The protein below binds the small molecule below.
Small molecule (SMILES): C[C@@H](O)[C@H](NC(=O)[C@H](Cc1ccc(O)cc1)NC(=O)[C@H](CO)NC(=O)[C@@H](N)CC(=O)O)C(=O)N[C@@H](CS)C(=O)O

Sequence of chain 3.C:
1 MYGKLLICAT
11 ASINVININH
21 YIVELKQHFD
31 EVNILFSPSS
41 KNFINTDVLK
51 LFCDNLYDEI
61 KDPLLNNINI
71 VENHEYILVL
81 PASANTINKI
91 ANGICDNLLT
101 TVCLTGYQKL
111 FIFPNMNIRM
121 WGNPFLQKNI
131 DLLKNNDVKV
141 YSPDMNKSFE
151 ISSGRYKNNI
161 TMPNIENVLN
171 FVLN

Binding-site contacts:
Ligand atom SG contacts residue FMN1 of chain 3.I at 3.3 Å.
Ligand atom O contacts residue ILE151 of chain 3.A at 3.7 Å.
Ligand atom CB contacts residue ILE68 of chain 1.A at 3.4 Å (hydrophobic).
Ligand atom OG1 contacts residue SER148 of chain 3.A at 2.6 Å (h-bond).
Ligand atom CB contacts residue ASN14 of chain 3.A at 3.6 Å.
Ligand atom C contacts residue PHE149 of chain 3.A at 3.6 Å (hydrophobic).
Ligand atom CE1 contacts residue ASN19 of chain 3.C at 3.4 Å.
Ligand atom O contacts residue ILE151 of chain 3.A at 2.7 Å (h-bond).
Ligand atom OG contacts residue THR161 of chain 3.A at 3.3 Å.
Ligand atom CE1 contacts residue ASN17 of chain 3.A at 3.6 Å.
Ligand atom OG1 contacts residue ILE160 of chain 3.A at 3.7 Å.
Ligand atom CB contacts residue ASN117 of chain 3.A at 3.4 Å.
Ligand atom C contacts residue SER152 of chain 3.A at 3.3 Å.
Ligand atom C contacts residue ASN14 of chain 3.A at 3.7 Å.
Ligand atom CB contacts residue SER148 of chain 3.A at 3.5 Å.
Ligand atom O contacts residue GLU150 of chain 3.A at 2.8 Å.
Ligand atom C contacts residue ASN117 of chain 3.A at 3.5 Å.
Ligand atom CA contacts residue ASN117 of chain 3.A at 3.4 Å.
Ligand atom O contacts residue ASN14 of chain 3.A at 3.0 Å (h-bond).
Ligand atom N contacts residue ASN117 of chain 3.A at 2.8 Å (h-bond).
Ligand atom OXT contacts residue ILE68 of chain 1.A at 3.6 Å.
Ligand atom O contacts residue PHE149 of chain 3.A at 3.0 Å (h-bond).
Ligand atom OG contacts residue MET162 of chain 3.A at 2.9 Å (h-bond).
Ligand atom CZ contacts residue ASN19 of chain 3.C at 3.5 Å.
Ligand atom CG2 contacts residue ASN159 of chain 3.A at 3.4 Å.
Ligand atom O contacts residue SER148 of chain 3.A at 3.6 Å.
Ligand atom N contacts residue HIS20 of chain 3.C at 3.7 Å.
Ligand atom CB contacts residue THR161 of chain 3.A at 3.7 Å.
Ligand atom OD2 contacts residue TYR156 of chain 3.A at 2.7 Å (h-bond).
Ligand atom O contacts residue SER152 of chain 3.A at 2.2 Å (h-bond).
Ligand atom OH contacts residue ASN19 of chain 3.C at 2.7 Å (h-bond).
Ligand atom O contacts residue PHE149 of chain 3.A at 3.6 Å (h-bond).
Ligand atom CE2 contacts residue PHE52 of chain 3.C at 3.6 Å (hydrophobic).
Ligand atom CB contacts residue MET162 of chain 3.A at 3.6 Å (hydrophobic).
Ligand atom O contacts residue ASN66 of chain 1.A at 3.6 Å (h-bond).
Ligand atom N contacts residue PHE149 of chain 3.A at 3.0 Å (h-bond).
Ligand atom CG2 contacts residue ASN117 of chain 3.A at 2.8 Å.
Ligand atom OXT contacts residue ASN117 of chain 3.A at 2.8 Å (h-bond).
Ligand atom N contacts residue ASN14 of chain 3.A at 2.8 Å (h-bond).
Ligand atom CA contacts residue PHE149 of chain 3.A at 3.4 Å (hydrophobic).

Sequence of chain 1.A:
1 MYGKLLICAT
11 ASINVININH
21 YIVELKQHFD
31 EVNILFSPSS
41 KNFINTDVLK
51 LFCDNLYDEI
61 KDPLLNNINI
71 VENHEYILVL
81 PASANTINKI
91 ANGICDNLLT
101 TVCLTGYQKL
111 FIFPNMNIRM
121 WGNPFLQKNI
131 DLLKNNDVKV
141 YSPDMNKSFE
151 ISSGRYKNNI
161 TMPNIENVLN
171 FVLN

Sequence of chain 3.A:
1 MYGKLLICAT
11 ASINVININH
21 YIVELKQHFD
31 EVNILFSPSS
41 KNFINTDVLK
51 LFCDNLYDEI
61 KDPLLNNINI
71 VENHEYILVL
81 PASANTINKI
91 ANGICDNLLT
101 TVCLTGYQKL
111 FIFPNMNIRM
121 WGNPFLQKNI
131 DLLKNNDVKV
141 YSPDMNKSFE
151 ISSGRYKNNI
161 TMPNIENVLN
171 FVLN